Sequence of chain 2.A:
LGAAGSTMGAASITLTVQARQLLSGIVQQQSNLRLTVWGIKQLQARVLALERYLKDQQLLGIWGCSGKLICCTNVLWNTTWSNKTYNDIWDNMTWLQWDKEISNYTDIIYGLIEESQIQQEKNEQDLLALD

Binding-site contacts:
Ligand atom O7 contacts residue ASN114 of chain 2.A at 3.0 Å (h-bond).
Ligand atom O7 contacts residue ASP110 of chain 2.A at 3.1 Å (salt-bridge).
Ligand atom N2 contacts residue ASN114 of chain 2.A at 3.0 Å (h-bond).
Ligand atom C7 contacts residue ASN114 of chain 2.A at 3.2 Å.
Ligand atom C2 contacts residue ASN114 of chain 2.A at 2.5 Å.
Ligand atom O5 contacts residue ASN114 of chain 2.A at 2.5 Å (h-bond).
Ligand atom C8 contacts residue ASN114 of chain 2.A at 4.1 Å.
Ligand atom C5 contacts residue ASN114 of chain 2.A at 3.8 Å.
Ligand atom C7 contacts residue ASP110 of chain 2.A at 4.1 Å.
Ligand atom C1 contacts residue ASN114 of chain 2.A at 1.4 Å.
Ligand atom C3 contacts residue ASN114 of chain 2.A at 3.9 Å.
Ligand atom C4 contacts residue ASN114 of chain 2.A at 4.3 Å.

This protein binds this small molecule.
Small molecule (SMILES): CC(=O)N[C@@H]1[C@@H](O)[C@H](O)[C@@H](CO)O[C@H]1O